Binding-site contacts:
Ligand atom O4 contacts residue TYR130 of chain 1.C at 3.6 Å.
Ligand atom O5 contacts residue GLY219 of chain 1.C at 4.0 Å.
Ligand atom C6 contacts residue TYR130 of chain 1.C at 3.5 Å (hydrophobic).
Ligand atom O6 contacts residue ASN220 of chain 1.C at 3.6 Å.
Ligand atom O4 contacts residue ASP86 of chain 1.C at 2.9 Å (salt-bridge).
Ligand atom O5 contacts residue TYR135 of chain 1.C at 4.4 Å.
Ligand atom O7 contacts residue SER104 of chain 1.C at 4.1 Å.
Ligand atom O4 contacts residue ASN136 of chain 1.C at 3.0 Å (h-bond).
Ligand atom C3 contacts residue GLY106 of chain 1.C at 3.9 Å.
Ligand atom C4 contacts residue GLY106 of chain 1.C at 3.9 Å.
Ligand atom O3 contacts residue GLY106 of chain 1.C at 2.7 Å (h-bond).
Ligand atom C8 contacts residue SER104 of chain 1.C at 3.9 Å.
Ligand atom O1 contacts residue GLY219 of chain 1.C at 3.7 Å.
Ligand atom O6 contacts residue ASP86 of chain 1.C at 2.9 Å (salt-bridge).
Ligand atom C6 contacts residue VAL85 of chain 1.C at 4.5 Å (hydrophobic).
Ligand atom C1 contacts residue TYR135 of chain 1.C at 3.9 Å (hydrophobic).
Ligand atom N2 contacts residue SER104 of chain 1.C at 4.0 Å.
Ligand atom C5 contacts residue TYR135 of chain 1.C at 3.9 Å (hydrophobic).
Ligand atom O4 contacts residue TYR135 of chain 1.C at 4.4 Å.
Ligand atom O6 contacts residue VAL85 of chain 1.C at 3.7 Å.
Ligand atom O3 contacts residue SER104 of chain 1.C at 3.2 Å (h-bond).
Ligand atom C6 contacts residue ASP86 of chain 1.C at 3.6 Å.
Ligand atom C7 contacts residue SER104 of chain 1.C at 3.8 Å.
Ligand atom O6 contacts residue GLY219 of chain 1.C at 3.6 Å.
Ligand atom O3 contacts residue ALA105 of chain 1.C at 3.6 Å (h-bond).
Ligand atom C5 contacts residue ASP86 of chain 1.C at 4.1 Å.
Ligand atom C4 contacts residue ASN136 of chain 1.C at 4.2 Å.
Ligand atom C1 contacts residue GLY219 of chain 1.C at 4.4 Å.
Ligand atom O4 contacts residue GLY106 of chain 1.C at 3.5 Å.
Ligand atom C5 contacts residue TYR130 of chain 1.C at 4.0 Å (hydrophobic).
Ligand atom C4 contacts residue GLY219 of chain 1.C at 4.5 Å.
Ligand atom C4 contacts residue ASP86 of chain 1.C at 3.5 Å.
Ligand atom C3 contacts residue SER104 of chain 1.C at 4.5 Å.
Ligand atom C3 contacts residue ASN136 of chain 1.C at 4.4 Å.

Sequence of chain 1.C:
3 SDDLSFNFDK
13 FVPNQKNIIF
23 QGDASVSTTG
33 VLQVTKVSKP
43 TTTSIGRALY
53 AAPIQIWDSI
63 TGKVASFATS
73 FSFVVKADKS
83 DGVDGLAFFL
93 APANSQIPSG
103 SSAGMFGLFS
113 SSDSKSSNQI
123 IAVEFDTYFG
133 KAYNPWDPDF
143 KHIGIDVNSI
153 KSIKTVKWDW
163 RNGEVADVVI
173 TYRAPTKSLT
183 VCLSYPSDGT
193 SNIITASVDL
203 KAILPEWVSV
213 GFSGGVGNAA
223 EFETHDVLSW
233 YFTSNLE

A protein and the small-molecule ligand that binds it are described below.
Small molecule (SMILES): CC(=O)N[C@@H]1[C@@H](O)[C@H](O)[C@@H](CO)O[C@H]1O